Sequence of chain 1.A:
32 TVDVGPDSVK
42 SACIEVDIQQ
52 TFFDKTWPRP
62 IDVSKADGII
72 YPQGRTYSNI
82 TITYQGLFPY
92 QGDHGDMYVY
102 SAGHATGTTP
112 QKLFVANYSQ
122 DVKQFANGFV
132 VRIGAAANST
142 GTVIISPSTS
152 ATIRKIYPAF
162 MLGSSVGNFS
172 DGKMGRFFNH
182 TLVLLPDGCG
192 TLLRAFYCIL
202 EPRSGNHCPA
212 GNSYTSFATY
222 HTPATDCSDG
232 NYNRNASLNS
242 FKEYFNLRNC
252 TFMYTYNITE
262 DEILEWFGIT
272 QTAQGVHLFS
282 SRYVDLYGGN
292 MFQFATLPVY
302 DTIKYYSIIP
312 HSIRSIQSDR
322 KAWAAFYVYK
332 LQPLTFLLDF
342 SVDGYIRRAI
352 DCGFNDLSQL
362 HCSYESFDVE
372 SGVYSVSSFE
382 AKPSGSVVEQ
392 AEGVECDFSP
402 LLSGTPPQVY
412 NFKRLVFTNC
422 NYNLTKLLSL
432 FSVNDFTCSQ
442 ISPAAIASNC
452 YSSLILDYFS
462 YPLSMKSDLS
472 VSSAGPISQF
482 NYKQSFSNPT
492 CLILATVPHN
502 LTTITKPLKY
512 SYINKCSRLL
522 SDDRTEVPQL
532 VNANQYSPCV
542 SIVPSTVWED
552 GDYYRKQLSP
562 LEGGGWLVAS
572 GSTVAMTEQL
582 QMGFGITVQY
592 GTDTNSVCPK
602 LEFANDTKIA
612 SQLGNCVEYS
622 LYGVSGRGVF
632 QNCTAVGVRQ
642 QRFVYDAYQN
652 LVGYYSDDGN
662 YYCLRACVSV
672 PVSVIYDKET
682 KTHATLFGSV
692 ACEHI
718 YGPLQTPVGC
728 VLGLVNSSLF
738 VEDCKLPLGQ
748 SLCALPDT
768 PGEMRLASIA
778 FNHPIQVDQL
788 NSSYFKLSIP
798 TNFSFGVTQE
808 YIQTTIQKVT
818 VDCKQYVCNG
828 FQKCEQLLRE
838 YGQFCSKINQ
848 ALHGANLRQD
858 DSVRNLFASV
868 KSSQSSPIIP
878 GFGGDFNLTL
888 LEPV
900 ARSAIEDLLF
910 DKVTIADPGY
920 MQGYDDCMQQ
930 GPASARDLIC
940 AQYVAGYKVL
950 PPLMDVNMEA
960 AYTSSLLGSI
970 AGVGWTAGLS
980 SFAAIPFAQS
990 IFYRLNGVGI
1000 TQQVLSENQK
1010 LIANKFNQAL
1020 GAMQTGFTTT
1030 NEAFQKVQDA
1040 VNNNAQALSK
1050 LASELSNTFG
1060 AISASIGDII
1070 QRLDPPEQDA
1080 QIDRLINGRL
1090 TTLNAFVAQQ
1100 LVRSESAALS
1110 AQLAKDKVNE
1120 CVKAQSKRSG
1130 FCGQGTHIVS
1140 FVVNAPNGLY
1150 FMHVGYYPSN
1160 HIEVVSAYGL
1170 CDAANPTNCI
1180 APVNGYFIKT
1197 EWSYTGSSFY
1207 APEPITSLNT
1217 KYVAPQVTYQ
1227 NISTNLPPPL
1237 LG

Sequence of chain 1.B:
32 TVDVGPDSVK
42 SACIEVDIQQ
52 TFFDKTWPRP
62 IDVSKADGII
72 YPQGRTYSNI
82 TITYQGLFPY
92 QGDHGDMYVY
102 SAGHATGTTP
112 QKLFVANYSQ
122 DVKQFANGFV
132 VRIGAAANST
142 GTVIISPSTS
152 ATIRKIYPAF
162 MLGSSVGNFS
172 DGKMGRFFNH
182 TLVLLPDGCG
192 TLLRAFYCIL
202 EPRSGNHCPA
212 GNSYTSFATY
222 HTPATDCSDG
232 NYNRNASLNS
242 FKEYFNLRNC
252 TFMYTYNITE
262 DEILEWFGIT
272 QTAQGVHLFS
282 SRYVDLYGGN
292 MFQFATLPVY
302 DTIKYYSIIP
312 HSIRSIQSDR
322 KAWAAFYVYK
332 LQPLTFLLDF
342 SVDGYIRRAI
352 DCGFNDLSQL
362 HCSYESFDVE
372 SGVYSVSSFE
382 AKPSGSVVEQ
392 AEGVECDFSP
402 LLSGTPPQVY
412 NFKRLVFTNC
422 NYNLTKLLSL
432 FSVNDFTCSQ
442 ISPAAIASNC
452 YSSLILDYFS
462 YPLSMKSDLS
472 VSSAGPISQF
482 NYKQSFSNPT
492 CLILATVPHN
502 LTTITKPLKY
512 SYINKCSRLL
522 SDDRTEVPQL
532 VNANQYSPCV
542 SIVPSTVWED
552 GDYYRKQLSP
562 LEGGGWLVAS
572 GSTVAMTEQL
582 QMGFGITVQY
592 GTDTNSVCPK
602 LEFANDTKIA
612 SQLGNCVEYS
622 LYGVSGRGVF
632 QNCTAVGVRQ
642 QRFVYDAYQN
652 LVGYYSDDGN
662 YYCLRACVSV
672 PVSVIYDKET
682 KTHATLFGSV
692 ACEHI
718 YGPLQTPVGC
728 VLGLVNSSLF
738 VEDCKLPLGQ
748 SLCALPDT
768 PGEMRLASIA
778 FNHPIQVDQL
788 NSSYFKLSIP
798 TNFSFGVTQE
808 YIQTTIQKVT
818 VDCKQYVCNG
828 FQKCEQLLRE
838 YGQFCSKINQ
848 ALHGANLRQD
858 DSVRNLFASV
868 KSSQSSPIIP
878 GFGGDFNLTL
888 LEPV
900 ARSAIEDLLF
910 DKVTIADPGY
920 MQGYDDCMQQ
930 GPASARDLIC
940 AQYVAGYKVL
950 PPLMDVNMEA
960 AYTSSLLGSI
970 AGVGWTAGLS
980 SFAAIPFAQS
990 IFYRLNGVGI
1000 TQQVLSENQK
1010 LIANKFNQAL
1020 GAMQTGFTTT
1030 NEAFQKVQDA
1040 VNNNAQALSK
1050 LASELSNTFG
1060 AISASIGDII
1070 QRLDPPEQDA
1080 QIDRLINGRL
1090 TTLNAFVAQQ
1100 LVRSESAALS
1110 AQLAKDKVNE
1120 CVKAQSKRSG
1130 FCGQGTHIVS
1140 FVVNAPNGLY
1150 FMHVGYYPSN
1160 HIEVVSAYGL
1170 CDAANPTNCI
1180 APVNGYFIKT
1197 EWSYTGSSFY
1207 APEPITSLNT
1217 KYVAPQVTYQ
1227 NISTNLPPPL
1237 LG

This small molecule binds to this protein.
Small molecule (SMILES): CC(=O)N[C@H]1[C@H](O[C@H]2[C@H](O)[C@@H](NC(C)=O)CO[C@@H]2CO)O[C@H](CO)[C@@H](O[C@@H]2O[C@H](CO[C@H]3O[C@H](CO)[C@@H](O)[C@H](O)[C@@H]3O[C@H]3O[C@H](CO)[C@@H](O)[C@H](O)[C@@H]3O)[C@@H](O)[C@H](O[C@H]3O[C@H](CO)[C@@H](O)[C@H](O)[C@@H]3O[C@H]3O[C@H](CO)[C@@H](O)[C@H](O)[C@@H]3O)[C@@H]2O)[C@@H]1O

Binding-site contacts:
Ligand atom C4 contacts residue ASP524 of chain 1.A at 4.0 Å.
Ligand atom C4 contacts residue TRP567 of chain 1.A at 3.7 Å (hydrophobic).
Ligand atom C5 contacts residue ASN424 of chain 1.B at 3.7 Å.
Ligand atom O7 contacts residue LYS516 of chain 1.A at 3.1 Å (salt-bridge).
Ligand atom C2 contacts residue ASN424 of chain 1.B at 2.4 Å.
Ligand atom C7 contacts residue ASN424 of chain 1.B at 3.5 Å.
Ligand atom C6 contacts residue LEU520 of chain 1.A at 4.0 Å (hydrophobic).
Ligand atom C6 contacts residue LYS427 of chain 1.B at 4.0 Å.
Ligand atom O6 contacts residue LYS427 of chain 1.B at 3.4 Å.
Ligand atom O7 contacts residue ASN424 of chain 1.B at 3.8 Å.
Ligand atom O6 contacts residue LEU520 of chain 1.A at 4.2 Å.
Ligand atom C6 contacts residue TRP567 of chain 1.A at 4.0 Å (hydrophobic).
Ligand atom O5 contacts residue ASN424 of chain 1.B at 2.4 Å (h-bond).
Ligand atom C7 contacts residue LYS601 of chain 1.B at 4.0 Å.
Ligand atom O4 contacts residue LEU520 of chain 1.A at 3.6 Å.
Ligand atom C5 contacts residue LYS427 of chain 1.B at 4.2 Å.
Ligand atom C5 contacts residue THR426 of chain 1.B at 3.9 Å.
Ligand atom C4 contacts residue ASN424 of chain 1.B at 4.2 Å.
Ligand atom O4 contacts residue ARG556 of chain 1.A at 3.1 Å (salt-bridge).
Ligand atom C8 contacts residue LYS601 of chain 1.B at 3.3 Å.
Ligand atom C8 contacts residue THR426 of chain 1.B at 4.1 Å.
Ligand atom C6 contacts residue THR426 of chain 1.B at 4.0 Å.
Ligand atom O4 contacts residue TRP567 of chain 1.A at 3.4 Å.
Ligand atom O6 contacts residue ARG556 of chain 1.A at 3.4 Å (salt-bridge).
Ligand atom C3 contacts residue ASP524 of chain 1.A at 3.2 Å.
Ligand atom C6 contacts residue TYR554 of chain 1.A at 4.0 Å (hydrophobic).
Ligand atom O3 contacts residue ASP524 of chain 1.A at 3.0 Å (salt-bridge).
Ligand atom O5 contacts residue LYS427 of chain 1.B at 3.6 Å (salt-bridge).
Ligand atom C5 contacts residue TYR554 of chain 1.A at 4.1 Å (hydrophobic).
Ligand atom C8 contacts residue SER430 of chain 1.B at 4.0 Å.
Ligand atom C7 contacts residue LYS516 of chain 1.A at 4.3 Å.
Ligand atom C3 contacts residue ASN424 of chain 1.B at 3.8 Å.
Ligand atom O4 contacts residue TYR554 of chain 1.A at 4.2 Å.
Ligand atom C1 contacts residue ASN424 of chain 1.B at 1.4 Å.
Ligand atom O7 contacts residue LYS601 of chain 1.B at 3.5 Å.
Ligand atom C6 contacts residue ARG556 of chain 1.A at 4.1 Å.
Ligand atom O4 contacts residue ASP524 of chain 1.A at 2.9 Å (salt-bridge).
Ligand atom N2 contacts residue ASN424 of chain 1.B at 2.8 Å (h-bond).
Ligand atom O7 contacts residue THR426 of chain 1.B at 4.1 Å.
Ligand atom O5 contacts residue THR426 of chain 1.B at 4.1 Å.